Sequence of chain 1.E:
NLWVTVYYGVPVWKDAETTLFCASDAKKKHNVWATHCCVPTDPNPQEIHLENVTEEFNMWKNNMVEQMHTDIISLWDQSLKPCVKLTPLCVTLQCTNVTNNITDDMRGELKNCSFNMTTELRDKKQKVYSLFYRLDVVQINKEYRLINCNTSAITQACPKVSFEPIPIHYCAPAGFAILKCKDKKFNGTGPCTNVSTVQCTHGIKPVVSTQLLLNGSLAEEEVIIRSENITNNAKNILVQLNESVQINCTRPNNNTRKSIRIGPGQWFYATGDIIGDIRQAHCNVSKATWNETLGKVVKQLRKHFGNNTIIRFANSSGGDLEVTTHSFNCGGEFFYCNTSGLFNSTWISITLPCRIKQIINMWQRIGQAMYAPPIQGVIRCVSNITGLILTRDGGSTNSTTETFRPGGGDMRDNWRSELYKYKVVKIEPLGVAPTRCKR

A protein and the small-molecule ligand that binds it are described below.
Small molecule (SMILES): CC(=O)N[C@@H]1[C@@H](O)[C@H](O)[C@@H](CO)O[C@H]1O

Binding-site contacts:
Ligand atom C8 contacts residue LYS165 of chain 1.E at 4.5 Å.
Ligand atom C3 contacts residue ASN154 of chain 1.E at 3.9 Å.
Ligand atom C4 contacts residue ASN154 of chain 1.E at 4.4 Å.
Ligand atom C8 contacts residue ASN154 of chain 1.E at 4.0 Å.
Ligand atom C8 contacts residue PHE153 of chain 1.E at 3.8 Å (hydrophobic).
Ligand atom C7 contacts residue ASN154 of chain 1.E at 3.7 Å.
Ligand atom C1 contacts residue ASN154 of chain 1.E at 1.5 Å.
Ligand atom C2 contacts residue ASN154 of chain 1.E at 2.5 Å.
Ligand atom O7 contacts residue GLN132 of chain 1.E at 4.2 Å.
Ligand atom O5 contacts residue ASN154 of chain 1.E at 2.5 Å (h-bond).
Ligand atom C8 contacts residue SER152 of chain 1.E at 3.9 Å.
Ligand atom O7 contacts residue ASN154 of chain 1.E at 4.0 Å.
Ligand atom C7 contacts residue GLN132 of chain 1.E at 4.3 Å.
Ligand atom N2 contacts residue ASN154 of chain 1.E at 3.0 Å (h-bond).
Ligand atom C8 contacts residue GLN132 of chain 1.E at 3.7 Å.
Ligand atom C5 contacts residue ASN154 of chain 1.E at 3.8 Å.